Sequence of chain 1.U:
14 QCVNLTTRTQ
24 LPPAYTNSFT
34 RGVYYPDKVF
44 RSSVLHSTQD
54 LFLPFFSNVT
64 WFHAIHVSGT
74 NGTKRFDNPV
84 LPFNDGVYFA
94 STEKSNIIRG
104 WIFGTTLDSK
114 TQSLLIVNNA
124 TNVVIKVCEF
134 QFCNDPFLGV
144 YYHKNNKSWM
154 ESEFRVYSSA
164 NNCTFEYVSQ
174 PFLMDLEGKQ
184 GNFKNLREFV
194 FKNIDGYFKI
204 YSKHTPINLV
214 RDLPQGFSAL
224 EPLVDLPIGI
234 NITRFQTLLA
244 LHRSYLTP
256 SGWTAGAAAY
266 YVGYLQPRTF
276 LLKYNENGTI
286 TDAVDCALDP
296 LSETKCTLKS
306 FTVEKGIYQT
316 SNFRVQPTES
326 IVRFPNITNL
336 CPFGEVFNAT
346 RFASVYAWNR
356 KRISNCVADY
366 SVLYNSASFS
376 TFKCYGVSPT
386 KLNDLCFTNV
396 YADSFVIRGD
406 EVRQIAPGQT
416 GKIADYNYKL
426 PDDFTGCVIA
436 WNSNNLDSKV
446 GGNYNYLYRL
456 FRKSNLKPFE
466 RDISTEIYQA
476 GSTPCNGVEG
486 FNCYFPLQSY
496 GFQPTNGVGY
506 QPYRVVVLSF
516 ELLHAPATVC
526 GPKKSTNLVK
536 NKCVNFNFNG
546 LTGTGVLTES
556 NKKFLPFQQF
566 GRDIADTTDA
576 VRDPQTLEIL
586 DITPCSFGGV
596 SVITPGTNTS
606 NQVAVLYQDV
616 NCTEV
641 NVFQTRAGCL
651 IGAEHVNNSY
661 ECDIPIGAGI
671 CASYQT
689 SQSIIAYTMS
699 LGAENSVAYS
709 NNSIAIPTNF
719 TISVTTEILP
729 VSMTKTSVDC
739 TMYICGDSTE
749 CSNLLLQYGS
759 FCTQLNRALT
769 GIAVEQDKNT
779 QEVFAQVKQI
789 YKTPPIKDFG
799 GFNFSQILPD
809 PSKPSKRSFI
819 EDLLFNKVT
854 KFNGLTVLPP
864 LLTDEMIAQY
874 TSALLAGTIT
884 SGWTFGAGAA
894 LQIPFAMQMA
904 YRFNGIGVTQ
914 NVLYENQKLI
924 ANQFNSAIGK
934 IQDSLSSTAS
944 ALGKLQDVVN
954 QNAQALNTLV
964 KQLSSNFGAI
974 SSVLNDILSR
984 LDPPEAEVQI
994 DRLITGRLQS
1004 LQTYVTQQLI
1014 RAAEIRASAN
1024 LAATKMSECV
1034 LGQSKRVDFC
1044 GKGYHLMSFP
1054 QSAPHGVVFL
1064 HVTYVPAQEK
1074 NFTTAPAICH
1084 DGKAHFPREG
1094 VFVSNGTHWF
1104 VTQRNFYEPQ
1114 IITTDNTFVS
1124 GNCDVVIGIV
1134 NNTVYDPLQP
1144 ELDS

Binding-site contacts:
Ligand atom C3 contacts residue ASN234 of chain 1.U at 3.8 Å.
Ligand atom N2 contacts residue ASN87 of chain 1.U at 3.7 Å.
Ligand atom C7 contacts residue ASP88 of chain 1.U at 4.3 Å.
Ligand atom C8 contacts residue ASP88 of chain 1.U at 4.5 Å.
Ligand atom C1 contacts residue ASN234 of chain 1.U at 1.4 Å.
Ligand atom C7 contacts residue ASN87 of chain 1.U at 3.5 Å.
Ligand atom C5 contacts residue ASN234 of chain 1.U at 3.7 Å.
Ligand atom C5 contacts residue THR236 of chain 1.U at 4.4 Å.
Ligand atom C5 contacts residue ASN87 of chain 1.U at 3.4 Å.
Ligand atom O5 contacts residue ASN234 of chain 1.U at 2.4 Å (h-bond).
Ligand atom O5 contacts residue THR236 of chain 1.U at 4.4 Å.
Ligand atom C4 contacts residue ASN87 of chain 1.U at 4.4 Å.
Ligand atom C2 contacts residue ASN234 of chain 1.U at 2.5 Å.
Ligand atom O7 contacts residue ASP88 of chain 1.U at 3.9 Å.
Ligand atom C8 contacts residue ASN87 of chain 1.U at 3.4 Å.
Ligand atom O5 contacts residue ASN87 of chain 1.U at 4.3 Å.
Ligand atom C4 contacts residue ASN234 of chain 1.U at 4.2 Å.
Ligand atom N2 contacts residue ASN234 of chain 1.U at 2.9 Å (h-bond).
Ligand atom O4 contacts residue ASN87 of chain 1.U at 4.2 Å.
Ligand atom C6 contacts residue THR236 of chain 1.U at 3.2 Å.
Ligand atom C6 contacts residue ASN87 of chain 1.U at 3.2 Å.
Ligand atom O7 contacts residue ASN234 of chain 1.U at 3.0 Å (h-bond).
Ligand atom C7 contacts residue ASN234 of chain 1.U at 3.2 Å.
Ligand atom O6 contacts residue THR236 of chain 1.U at 2.5 Å (h-bond).
Ligand atom O7 contacts residue ASN87 of chain 1.U at 3.0 Å (h-bond).

A protein and the small-molecule ligand that binds it are described below.
Small molecule (SMILES): CC(=O)N[C@H]1[C@H](O[C@H]2[C@H](O)[C@@H](NC(C)=O)CO[C@@H]2CO)O[C@H](CO)[C@@H](O)[C@@H]1O